Binding-site contacts:
Ligand atom O3 contacts residue VAL368 of chain 1.C at 3.2 Å.
Ligand atom C8 contacts residue ASN346 of chain 1.C at 3.3 Å.
Ligand atom C2 contacts residue ASN346 of chain 1.C at 2.2 Å.
Ligand atom C7 contacts residue SER366 of chain 1.C at 4.4 Å.
Ligand atom O7 contacts residue ASN346 of chain 1.C at 4.2 Å.
Ligand atom C4 contacts residue ASN346 of chain 1.C at 4.1 Å.
Ligand atom C3 contacts residue ASN346 of chain 1.C at 3.6 Å.
Ligand atom C4 contacts residue VAL368 of chain 1.C at 4.4 Å (hydrophobic).
Ligand atom C5 contacts residue ASN346 of chain 1.C at 3.7 Å.
Ligand atom C8 contacts residue SER366 of chain 1.C at 3.2 Å.
Ligand atom O5 contacts residue ASN346 of chain 1.C at 2.4 Å (h-bond).
Ligand atom C3 contacts residue VAL368 of chain 1.C at 4.4 Å (hydrophobic).
Ligand atom N2 contacts residue ASN346 of chain 1.C at 2.7 Å (h-bond).
Ligand atom O4 contacts residue VAL368 of chain 1.C at 3.8 Å.
Ligand atom C7 contacts residue ASN346 of chain 1.C at 3.2 Å.
Ligand atom C1 contacts residue ASN346 of chain 1.C at 1.5 Å.

The protein below binds the small molecule below.
Small molecule (SMILES): CC(=O)N[C@@H]1[C@@H](O)[C@H](O)[C@@H](CO)O[C@H]1O

Sequence of chain 1.C:
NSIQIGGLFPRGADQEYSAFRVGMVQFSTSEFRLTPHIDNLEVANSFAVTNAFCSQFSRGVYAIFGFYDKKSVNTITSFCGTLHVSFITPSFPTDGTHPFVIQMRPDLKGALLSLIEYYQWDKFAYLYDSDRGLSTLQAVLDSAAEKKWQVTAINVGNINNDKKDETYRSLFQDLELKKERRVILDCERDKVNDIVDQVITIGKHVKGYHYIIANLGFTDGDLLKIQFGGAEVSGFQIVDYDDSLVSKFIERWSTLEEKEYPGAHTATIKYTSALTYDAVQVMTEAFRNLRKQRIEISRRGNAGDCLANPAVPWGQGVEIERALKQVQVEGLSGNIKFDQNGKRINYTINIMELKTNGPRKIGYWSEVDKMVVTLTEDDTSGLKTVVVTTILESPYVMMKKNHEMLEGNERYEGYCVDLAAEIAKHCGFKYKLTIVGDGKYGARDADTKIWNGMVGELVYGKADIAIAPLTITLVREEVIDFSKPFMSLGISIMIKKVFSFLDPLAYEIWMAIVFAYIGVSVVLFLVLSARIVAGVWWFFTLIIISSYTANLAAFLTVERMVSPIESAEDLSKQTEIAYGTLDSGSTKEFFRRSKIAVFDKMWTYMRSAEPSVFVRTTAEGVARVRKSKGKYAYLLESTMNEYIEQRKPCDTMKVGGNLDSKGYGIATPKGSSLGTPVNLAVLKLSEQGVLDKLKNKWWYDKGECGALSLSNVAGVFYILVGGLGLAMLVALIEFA